Sequence of chain 1.J:
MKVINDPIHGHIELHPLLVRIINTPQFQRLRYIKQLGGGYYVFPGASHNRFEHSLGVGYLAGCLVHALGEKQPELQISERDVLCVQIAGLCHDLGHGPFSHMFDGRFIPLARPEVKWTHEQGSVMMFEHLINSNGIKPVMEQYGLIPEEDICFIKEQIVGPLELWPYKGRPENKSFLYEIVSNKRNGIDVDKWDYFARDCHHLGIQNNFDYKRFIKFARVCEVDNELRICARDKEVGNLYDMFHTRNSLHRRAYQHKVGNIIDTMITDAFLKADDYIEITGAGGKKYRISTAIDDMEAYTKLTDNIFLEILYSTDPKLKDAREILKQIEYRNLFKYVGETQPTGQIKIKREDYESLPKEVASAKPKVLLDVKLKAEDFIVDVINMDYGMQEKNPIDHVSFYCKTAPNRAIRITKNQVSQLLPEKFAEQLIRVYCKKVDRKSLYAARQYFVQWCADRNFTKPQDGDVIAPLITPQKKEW

Sequence of chain 1.I:
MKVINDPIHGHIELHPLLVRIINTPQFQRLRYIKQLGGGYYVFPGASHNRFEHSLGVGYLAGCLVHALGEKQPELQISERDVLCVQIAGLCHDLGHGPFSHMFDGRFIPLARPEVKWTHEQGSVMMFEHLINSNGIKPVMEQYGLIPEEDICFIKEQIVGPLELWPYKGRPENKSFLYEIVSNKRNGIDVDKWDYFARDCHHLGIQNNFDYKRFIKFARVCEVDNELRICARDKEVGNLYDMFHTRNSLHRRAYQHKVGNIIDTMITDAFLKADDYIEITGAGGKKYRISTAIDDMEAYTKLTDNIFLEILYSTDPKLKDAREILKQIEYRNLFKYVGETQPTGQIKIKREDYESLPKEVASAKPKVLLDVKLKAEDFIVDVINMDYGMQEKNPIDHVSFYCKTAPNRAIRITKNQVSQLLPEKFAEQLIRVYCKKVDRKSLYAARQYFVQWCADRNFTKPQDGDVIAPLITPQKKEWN

The protein below binds the small molecule below.
Small molecule (SMILES): Nc1nc2c(ncn2[C@H]2C[C@H](O)[C@@H](CO[P](=O)(O)N[P](=O)(O)OP(=O)(O)O)O2)c(=O)[nH]1

Sequence of chain 1.L:
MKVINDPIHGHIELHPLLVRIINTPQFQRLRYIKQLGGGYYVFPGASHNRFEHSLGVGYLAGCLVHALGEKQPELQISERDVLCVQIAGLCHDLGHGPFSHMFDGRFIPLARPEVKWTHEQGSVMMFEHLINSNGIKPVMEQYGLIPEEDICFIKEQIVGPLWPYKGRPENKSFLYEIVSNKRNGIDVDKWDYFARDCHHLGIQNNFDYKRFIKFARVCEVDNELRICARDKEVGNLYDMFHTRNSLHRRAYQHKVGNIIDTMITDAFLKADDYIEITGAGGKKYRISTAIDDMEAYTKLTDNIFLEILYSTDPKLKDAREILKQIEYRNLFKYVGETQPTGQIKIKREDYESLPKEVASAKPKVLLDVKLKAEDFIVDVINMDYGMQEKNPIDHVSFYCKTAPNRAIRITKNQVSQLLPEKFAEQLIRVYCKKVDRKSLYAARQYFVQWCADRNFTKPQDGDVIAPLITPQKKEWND

Binding-site contacts:
Ligand atom C6 contacts residue ARG227 of chain 1.L at 3.4 Å.
Ligand atom N2 contacts residue GLY218 of chain 1.I at 3.4 Å (h-bond).
Ligand atom O6 contacts residue ARG266 of chain 1.I at 3.3 Å.
Ligand atom C1' contacts residue PHE51 of chain 1.I at 3.2 Å (hydrophobic).
Ligand atom O2G contacts residue LYS417 of chain 1.L at 3.2 Å (salt-bridge).
Ligand atom O2A contacts residue ARG227 of chain 1.L at 2.9 Å (salt-bridge).
Ligand atom O1B contacts residue MG1 of chain 1.OC at 1.9 Å.
Ligand atom O1B contacts residue CZF1 of chain 1.QC at 2.6 Å (h-bond).
Ligand atom C2' contacts residue PHE51 of chain 1.I at 3.4 Å (hydrophobic).
Ligand atom C2 contacts residue ASN13 of chain 1.J at 3.3 Å.
Ligand atom O3B contacts residue MG1 of chain 1.OC at 3.5 Å.
Ligand atom N3A contacts residue LYS248 of chain 1.L at 3.4 Å (salt-bridge).
Ligand atom N9 contacts residue PHE51 of chain 1.I at 3.4 Å.
Ligand atom O2B contacts residue CZF1 of chain 1.QC at 3.4 Å.
Ligand atom C3' contacts residue VAL50 of chain 1.I at 3.3 Å (hydrophobic).
Ligand atom PB contacts residue MG1 of chain 1.OC at 3.2 Å.
Ligand atom O1G contacts residue CZF1 of chain 1.QC at 3.0 Å (h-bond).
Ligand atom O2B contacts residue HIS270 of chain 1.I at 3.2 Å.
Ligand atom O1A contacts residue HIS270 of chain 1.I at 2.6 Å (h-bond).
Ligand atom C4' contacts residue CZF1 of chain 1.QC at 3.3 Å.
Ligand atom C5 contacts residue ARG227 of chain 1.L at 3.3 Å.
Ligand atom O4' contacts residue ASN13 of chain 1.J at 3.4 Å.
Ligand atom C5' contacts residue CZF1 of chain 1.QC at 3.2 Å.
Ligand atom C3' contacts residue CZF1 of chain 1.QC at 3.1 Å.
Ligand atom N3 contacts residue ASN13 of chain 1.J at 2.9 Å (h-bond).
Ligand atom PG contacts residue MG1 of chain 1.OC at 3.2 Å.
Ligand atom N2 contacts residue ASN13 of chain 1.J at 2.9 Å (h-bond).
Ligand atom O3' contacts residue CZF1 of chain 1.QC at 3.5 Å (h-bond).
Ligand atom O3' contacts residue ASN13 of chain 1.J at 3.0 Å (h-bond).
Ligand atom C4 contacts residue ARG227 of chain 1.L at 3.3 Å.
Ligand atom O3' contacts residue VAL50 of chain 1.I at 2.7 Å (h-bond).
Ligand atom O3B contacts residue LYS271 of chain 1.I at 3.1 Å (salt-bridge).
Ligand atom O4' contacts residue ARG227 of chain 1.L at 3.3 Å (salt-bridge).
Ligand atom N7 contacts residue ARG227 of chain 1.L at 3.3 Å (salt-bridge).
Ligand atom O1G contacts residue MG1 of chain 1.OC at 2.3 Å.
Ligand atom O2B contacts residue LYS271 of chain 1.I at 2.9 Å (salt-bridge).
Ligand atom O2A contacts residue LYS248 of chain 1.L at 2.7 Å (salt-bridge).
Ligand atom O2G contacts residue CZF1 of chain 1.QC at 2.9 Å (h-bond).
Ligand atom O3G contacts residue ARG246 of chain 1.L at 2.3 Å (salt-bridge).
Ligand atom O6 contacts residue ASN252 of chain 1.L at 3.0 Å (h-bond).